Sequence of chain 1.A:
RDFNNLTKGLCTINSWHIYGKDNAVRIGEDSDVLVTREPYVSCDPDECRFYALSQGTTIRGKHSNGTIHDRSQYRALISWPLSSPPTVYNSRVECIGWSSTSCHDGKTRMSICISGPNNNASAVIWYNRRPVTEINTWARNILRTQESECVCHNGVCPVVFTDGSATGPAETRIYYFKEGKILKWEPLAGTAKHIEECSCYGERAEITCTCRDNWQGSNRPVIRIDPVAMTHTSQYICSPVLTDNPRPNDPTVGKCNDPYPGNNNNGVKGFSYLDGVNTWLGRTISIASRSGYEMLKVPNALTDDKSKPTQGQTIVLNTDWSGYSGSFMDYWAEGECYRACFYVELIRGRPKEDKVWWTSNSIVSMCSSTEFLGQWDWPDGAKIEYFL

Binding-site contacts:
Ligand atom C3 contacts residue ASN65 of chain 4.A at 3.8 Å.
Ligand atom N2 contacts residue TRP357 of chain 4.A at 3.8 Å.
Ligand atom C4 contacts residue TRP357 of chain 4.A at 4.3 Å (hydrophobic).
Ligand atom C1 contacts residue ASN65 of chain 4.A at 1.4 Å.
Ligand atom C4 contacts residue ASN65 of chain 4.A at 4.2 Å.
Ligand atom C7 contacts residue ASN65 of chain 4.A at 3.0 Å.
Ligand atom C8 contacts residue ASN65 of chain 4.A at 2.7 Å.
Ligand atom C7 contacts residue TRP357 of chain 4.A at 4.3 Å (hydrophobic).
Ligand atom C3 contacts residue TRP357 of chain 4.A at 3.9 Å (hydrophobic).
Ligand atom C5 contacts residue ASN65 of chain 4.A at 3.6 Å.
Ligand atom C1 contacts residue TRP357 of chain 4.A at 3.8 Å (hydrophobic).
Ligand atom O7 contacts residue ASN65 of chain 4.A at 4.0 Å.
Ligand atom O4 contacts residue TRP357 of chain 4.A at 3.9 Å.
Ligand atom O7 contacts residue TRP357 of chain 4.A at 3.7 Å.
Ligand atom C2 contacts residue TRP357 of chain 4.A at 4.4 Å (hydrophobic).
Ligand atom O5 contacts residue ASN65 of chain 4.A at 2.4 Å (h-bond).
Ligand atom C2 contacts residue ASN65 of chain 4.A at 2.5 Å.
Ligand atom O3 contacts residue TRP357 of chain 4.A at 4.2 Å.
Ligand atom C5 contacts residue TRP357 of chain 4.A at 3.8 Å (hydrophobic).
Ligand atom O5 contacts residue TRP357 of chain 4.A at 4.3 Å.
Ligand atom N2 contacts residue ASN65 of chain 4.A at 2.8 Å (h-bond).
Ligand atom C8 contacts residue TYR386 of chain 1.A at 3.9 Å (hydrophobic).

This protein binds this small molecule.
Small molecule (SMILES): CC(=O)N[C@H]1[C@H](O[C@H]2[C@H](O)[C@@H](NC(C)=O)CO[C@@H]2CO)O[C@H](CO)[C@@H](O)[C@@H]1O

Sequence of chain 4.A:
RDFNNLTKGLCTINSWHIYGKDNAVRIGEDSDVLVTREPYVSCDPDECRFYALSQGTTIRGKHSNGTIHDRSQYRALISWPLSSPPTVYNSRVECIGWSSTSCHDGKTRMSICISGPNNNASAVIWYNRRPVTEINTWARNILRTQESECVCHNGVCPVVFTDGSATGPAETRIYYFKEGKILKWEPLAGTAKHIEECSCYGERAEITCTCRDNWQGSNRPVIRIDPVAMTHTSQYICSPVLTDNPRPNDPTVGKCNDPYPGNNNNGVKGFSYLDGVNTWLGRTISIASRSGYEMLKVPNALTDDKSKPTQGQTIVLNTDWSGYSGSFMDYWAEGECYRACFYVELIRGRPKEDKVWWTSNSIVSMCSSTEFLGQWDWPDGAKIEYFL